Binding-site contacts:
Ligand atom O5 contacts residue ASN93 of chain 1.A at 2.9 Å (h-bond).
Ligand atom C5 contacts residue ASN93 of chain 1.A at 4.4 Å.
Ligand atom C2 contacts residue ASN93 of chain 1.A at 4.0 Å.
Ligand atom C1 contacts residue ASN93 of chain 1.A at 2.9 Å.
Ligand atom O6 contacts residue ASN93 of chain 1.A at 4.4 Å.

The small molecule below binds the protein below.
Small molecule (SMILES): CC(=O)N[C@@H]1[C@@H](O)[C@H](O)[C@@H](CO)O[C@H]1O

Sequence of chain 1.A:
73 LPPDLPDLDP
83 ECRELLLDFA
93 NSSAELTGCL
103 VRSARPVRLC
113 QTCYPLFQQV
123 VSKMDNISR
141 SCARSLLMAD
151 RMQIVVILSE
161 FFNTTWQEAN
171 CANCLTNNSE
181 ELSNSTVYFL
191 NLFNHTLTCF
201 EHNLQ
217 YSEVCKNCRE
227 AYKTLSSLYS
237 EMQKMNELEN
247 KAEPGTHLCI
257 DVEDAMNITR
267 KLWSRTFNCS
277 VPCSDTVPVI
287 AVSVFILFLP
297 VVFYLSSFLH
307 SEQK